Sequence of chain 1.I:
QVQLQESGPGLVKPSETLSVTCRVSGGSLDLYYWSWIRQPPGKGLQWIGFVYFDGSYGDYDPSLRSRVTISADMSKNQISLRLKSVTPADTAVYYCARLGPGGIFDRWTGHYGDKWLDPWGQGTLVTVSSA

This protein binds this small molecule.
Small molecule (SMILES): CC(=O)N[C@H]1[C@H](O[C@H]2[C@H](O)[C@@H](NC(C)=O)CO[C@@H]2CO)O[C@H](CO)[C@@H](O[C@@H]2O[C@H](CO[C@H]3O[C@H](CO[C@H]4O[C@H](CO)[C@@H](O)[C@H](O)[C@@H]4O)[C@@H](O)[C@H](O[C@H]4O[C@H](CO)[C@@H](O)[C@H](O)[C@@H]4O)[C@@H]3O)[C@@H](O)[C@H](O[C@H]3O[C@H](CO)[C@@H](O)[C@H](O)[C@@H]3O)[C@@H]2O)[C@@H]1O

Sequence of chain 1.J:
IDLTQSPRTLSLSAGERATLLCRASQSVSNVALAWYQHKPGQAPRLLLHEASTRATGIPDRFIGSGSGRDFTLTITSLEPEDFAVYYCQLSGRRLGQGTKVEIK

Sequence of chain 1.D:
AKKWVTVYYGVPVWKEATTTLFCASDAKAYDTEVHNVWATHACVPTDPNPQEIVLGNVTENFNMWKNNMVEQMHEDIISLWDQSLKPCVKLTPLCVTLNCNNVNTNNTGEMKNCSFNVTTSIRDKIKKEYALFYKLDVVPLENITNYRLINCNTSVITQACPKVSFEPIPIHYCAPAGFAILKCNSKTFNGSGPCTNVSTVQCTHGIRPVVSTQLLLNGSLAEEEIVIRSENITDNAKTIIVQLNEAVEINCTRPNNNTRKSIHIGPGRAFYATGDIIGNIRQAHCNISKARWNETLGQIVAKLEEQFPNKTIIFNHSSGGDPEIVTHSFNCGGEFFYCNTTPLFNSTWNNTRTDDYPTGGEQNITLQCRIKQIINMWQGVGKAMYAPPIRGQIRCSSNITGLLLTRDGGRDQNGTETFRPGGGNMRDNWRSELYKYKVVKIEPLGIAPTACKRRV

Binding-site contacts:
Ligand atom C8 contacts residue ASP106 of chain 1.I at 3.4 Å.
Ligand atom C1 contacts residue ILE104 of chain 1.I at 4.2 Å (hydrophobic).
Ligand atom C8 contacts residue THR109 of chain 1.I at 4.0 Å.
Ligand atom C6 contacts residue TYR112 of chain 1.I at 3.9 Å (hydrophobic).
Ligand atom O3 contacts residue ASP114 of chain 1.I at 3.3 Å (salt-bridge).
Ligand atom C6 contacts residue THR109 of chain 1.I at 4.1 Å.
Ligand atom C3 contacts residue TYR112 of chain 1.I at 3.8 Å (hydrophobic).
Ligand atom C6 contacts residue VAL32 of chain 1.J at 3.8 Å (hydrophobic).
Ligand atom O7 contacts residue ASN459 of chain 1.D at 3.6 Å.
Ligand atom N2 contacts residue PHE105 of chain 1.I at 3.7 Å.
Ligand atom N2 contacts residue ILE104 of chain 1.I at 4.1 Å.
Ligand atom C2 contacts residue ASN459 of chain 1.D at 2.4 Å.
Ligand atom C5 contacts residue ASN459 of chain 1.D at 3.7 Å.
Ligand atom O5 contacts residue ASN459 of chain 1.D at 2.5 Å (h-bond).
Ligand atom C7 contacts residue THR109 of chain 1.I at 4.1 Å.
Ligand atom C8 contacts residue PHE105 of chain 1.I at 3.3 Å (hydrophobic).
Ligand atom C7 contacts residue ILE104 of chain 1.I at 3.9 Å (hydrophobic).
Ligand atom C4 contacts residue TYR112 of chain 1.I at 4.2 Å (hydrophobic).
Ligand atom O4 contacts residue ALA33 of chain 1.J at 3.5 Å.
Ligand atom O4 contacts residue ILE104 of chain 1.I at 3.5 Å.
Ligand atom O7 contacts residue ILE104 of chain 1.I at 3.3 Å.
Ligand atom C7 contacts residue ASN459 of chain 1.D at 3.3 Å.
Ligand atom C4 contacts residue SER30 of chain 1.J at 3.9 Å.
Ligand atom O5 contacts residue ILE104 of chain 1.I at 4.1 Å.
Ligand atom O3 contacts residue SER92 of chain 1.J at 3.7 Å.
Ligand atom O4 contacts residue VAL32 of chain 1.J at 3.3 Å.
Ligand atom C3 contacts residue ASN459 of chain 1.D at 3.7 Å.
Ligand atom C1 contacts residue TYR112 of chain 1.I at 3.7 Å (hydrophobic).
Ligand atom O6 contacts residue TYR112 of chain 1.I at 4.1 Å.
Ligand atom C2 contacts residue ILE104 of chain 1.I at 3.8 Å (hydrophobic).
Ligand atom C7 contacts residue PHE105 of chain 1.I at 4.0 Å (hydrophobic).
Ligand atom C1 contacts residue ASN459 of chain 1.D at 1.4 Å.
Ligand atom C4 contacts residue SER92 of chain 1.J at 3.6 Å.
Ligand atom O6 contacts residue LEU281 of chain 1.D at 4.2 Å.
Ligand atom O4 contacts residue SER92 of chain 1.J at 2.6 Å (h-bond).
Ligand atom O3 contacts residue THR109 of chain 1.I at 4.1 Å.
Ligand atom C1 contacts residue PHE105 of chain 1.I at 4.1 Å (hydrophobic).
Ligand atom O4 contacts residue SER30 of chain 1.J at 3.8 Å.
Ligand atom O2 contacts residue ASP114 of chain 1.I at 3.8 Å.
Ligand atom N2 contacts residue ASN459 of chain 1.D at 2.7 Å (h-bond).